This small molecule binds to this protein.
Small molecule (SMILES): C[C@H](C(=O)O)[C@H]1CC[C@H]2[C@@H]3CCC4=CC(=O)CC[C@]4(C)[C@H]3CC[C@]12C

Sequence of chain 2.D:
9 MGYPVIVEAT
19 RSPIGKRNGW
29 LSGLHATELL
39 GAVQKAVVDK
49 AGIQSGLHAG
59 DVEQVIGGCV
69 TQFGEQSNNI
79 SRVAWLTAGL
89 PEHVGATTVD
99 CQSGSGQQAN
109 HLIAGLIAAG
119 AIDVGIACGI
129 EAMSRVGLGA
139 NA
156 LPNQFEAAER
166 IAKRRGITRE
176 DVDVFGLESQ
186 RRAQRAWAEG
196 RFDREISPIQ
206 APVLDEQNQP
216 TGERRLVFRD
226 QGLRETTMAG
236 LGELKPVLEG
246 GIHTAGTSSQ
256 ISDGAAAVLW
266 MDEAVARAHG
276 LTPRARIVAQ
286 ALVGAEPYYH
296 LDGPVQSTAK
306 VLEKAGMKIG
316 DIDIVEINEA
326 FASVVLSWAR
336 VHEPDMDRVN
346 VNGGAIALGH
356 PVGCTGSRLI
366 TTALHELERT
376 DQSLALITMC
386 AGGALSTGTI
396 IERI

Binding-site contacts:
Ligand atom OAF contacts residue SER101 of chain 1.C at 3.2 Å (h-bond).
Ligand atom CAT contacts residue GLN159 of chain 1.C at 3.9 Å.
Ligand atom CAC contacts residue COA1 of chain 1.T at 3.9 Å.
Ligand atom OAD contacts residue ILE147 of chain 1.C at 3.6 Å.
Ligand atom CAA contacts residue SER101 of chain 1.C at 3.8 Å.
Ligand atom CAA contacts residue VAL68 of chain 1.C at 3.9 Å (hydrophobic).
Ligand atom CAU contacts residue ASN76 of chain 2.D at 4.1 Å.
Ligand atom OAE contacts residue GLY387 of chain 1.C at 2.6 Å (h-bond).
Ligand atom OAE contacts residue GLN100 of chain 1.C at 3.1 Å.
Ligand atom CAQ contacts residue ALA386 of chain 1.C at 4.1 Å (hydrophobic).
Ligand atom CAS contacts residue COA1 of chain 1.T at 4.0 Å.
Ligand atom CAN contacts residue ASN76 of chain 2.D at 3.6 Å.
Ligand atom CAA contacts residue VAL357 of chain 1.C at 4.2 Å (hydrophobic).
Ligand atom OAE contacts residue ALA386 of chain 1.C at 3.4 Å.
Ligand atom OAF contacts residue COA1 of chain 1.T at 3.1 Å (h-bond).
Ligand atom CAK contacts residue COA1 of chain 1.T at 3.8 Å.
Ligand atom CAO contacts residue LEU136 of chain 1.C at 4.2 Å (hydrophobic).
Ligand atom CAC contacts residue LEU136 of chain 1.C at 3.9 Å (hydrophobic).
Ligand atom CAL contacts residue GLN159 of chain 1.C at 3.9 Å.
Ligand atom CAI contacts residue ASN158 of chain 1.C at 3.9 Å.
Ligand atom OAF contacts residue GLY387 of chain 1.C at 4.1 Å.
Ligand atom CAA contacts residue GLN100 of chain 1.C at 3.8 Å.
Ligand atom CAK contacts residue GLY387 of chain 1.C at 3.5 Å.
Ligand atom CAQ contacts residue COA1 of chain 1.T at 4.0 Å.
Ligand atom CAC contacts residue GLN159 of chain 1.C at 3.5 Å.
Ligand atom CAO contacts residue GLN100 of chain 1.C at 3.6 Å.
Ligand atom CAL contacts residue GLY387 of chain 1.C at 4.0 Å.
Ligand atom CAI contacts residue GLN159 of chain 1.C at 4.1 Å.
Ligand atom CAP contacts residue ARG144 of chain 1.C at 3.8 Å.
Ligand atom CAQ contacts residue GLY387 of chain 1.C at 3.4 Å.
Ligand atom OAD contacts residue ARG144 of chain 1.C at 3.4 Å.
Ligand atom CAH contacts residue ARG144 of chain 1.C at 3.8 Å.
Ligand atom CAJ contacts residue GLN159 of chain 1.C at 4.0 Å.
Ligand atom CAY contacts residue GLN100 of chain 1.C at 4.2 Å.
Ligand atom OAE contacts residue SER101 of chain 1.C at 2.8 Å (h-bond).
Ligand atom CAQ contacts residue SER101 of chain 1.C at 3.4 Å.
Ligand atom CAL contacts residue HIS295 of chain 1.C at 4.2 Å.
Ligand atom CAV contacts residue GLN100 of chain 1.C at 3.9 Å.
Ligand atom CAB contacts residue ARG144 of chain 1.C at 3.8 Å.
Ligand atom CAV contacts residue GLY387 of chain 1.C at 3.9 Å.

Sequence of chain 1.C:
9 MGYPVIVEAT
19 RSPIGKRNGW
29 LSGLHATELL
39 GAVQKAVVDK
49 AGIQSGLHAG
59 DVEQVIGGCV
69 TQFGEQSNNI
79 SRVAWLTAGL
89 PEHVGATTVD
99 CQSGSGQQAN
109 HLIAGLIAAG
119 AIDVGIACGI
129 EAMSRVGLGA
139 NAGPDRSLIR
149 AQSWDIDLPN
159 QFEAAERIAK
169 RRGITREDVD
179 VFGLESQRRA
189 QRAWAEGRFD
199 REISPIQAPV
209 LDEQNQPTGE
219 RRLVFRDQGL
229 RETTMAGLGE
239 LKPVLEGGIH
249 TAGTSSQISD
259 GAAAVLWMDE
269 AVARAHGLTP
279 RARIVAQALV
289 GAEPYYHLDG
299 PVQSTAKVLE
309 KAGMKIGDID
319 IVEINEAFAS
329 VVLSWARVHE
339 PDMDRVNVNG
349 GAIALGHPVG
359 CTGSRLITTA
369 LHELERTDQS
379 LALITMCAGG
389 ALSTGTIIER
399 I